A protein and the small-molecule ligand that binds it are described below.
Small molecule (SMILES): CC(=O)N[C@H]1[C@H](O[C@H]2[C@H](O)[C@@H](NC(C)=O)CO[C@@H]2CO[C@@H]2O[C@@H](C)[C@@H](O)[C@@H](O)[C@@H]2O)O[C@H](CO)[C@@H](O)[C@@H]1O

Binding-site contacts:
Ligand atom C5 contacts residue ASN35 of chain 1.C at 3.6 Å.
Ligand atom C2 contacts residue ASN35 of chain 1.C at 2.5 Å.
Ligand atom O5 contacts residue TRP56 of chain 1.C at 4.2 Å.
Ligand atom C5 contacts residue SER58 of chain 1.C at 3.7 Å.
Ligand atom C3 contacts residue ASN35 of chain 1.C at 3.8 Å.
Ligand atom C6 contacts residue ARG36 of chain 1.C at 3.2 Å.
Ligand atom C4 contacts residue SER58 of chain 1.C at 4.3 Å.
Ligand atom C4 contacts residue ARG36 of chain 1.C at 4.4 Å.
Ligand atom C4 contacts residue TRP56 of chain 1.C at 3.0 Å (hydrophobic).
Ligand atom C5 contacts residue THR59 of chain 1.C at 4.3 Å.
Ligand atom O7 contacts residue ASN35 of chain 1.C at 3.6 Å.
Ligand atom O3 contacts residue PHE30 of chain 1.C at 4.2 Å.
Ligand atom O7 contacts residue SER58 of chain 1.C at 4.4 Å.
Ligand atom C6 contacts residue TRP56 of chain 1.C at 3.9 Å (hydrophobic).
Ligand atom C3 contacts residue THR37 of chain 1.C at 3.5 Å.
Ligand atom N2 contacts residue ASN35 of chain 1.C at 2.9 Å (h-bond).
Ligand atom C6 contacts residue ASN35 of chain 1.C at 4.5 Å.
Ligand atom O2 contacts residue ASN35 of chain 1.C at 3.9 Å.
Ligand atom C4 contacts residue THR37 of chain 1.C at 3.6 Å.
Ligand atom O3 contacts residue SER73 of chain 1.C at 3.9 Å.
Ligand atom C7 contacts residue ASN35 of chain 1.C at 3.5 Å.
Ligand atom C1 contacts residue SER58 of chain 1.C at 4.3 Å.
Ligand atom O4 contacts residue TRP56 of chain 1.C at 3.9 Å.
Ligand atom C3 contacts residue TRP56 of chain 1.C at 4.0 Å (hydrophobic).
Ligand atom C2 contacts residue ASN35 of chain 1.C at 3.9 Å.
Ligand atom O4 contacts residue ASN35 of chain 1.C at 3.5 Å (h-bond).
Ligand atom O3 contacts residue ARG36 of chain 1.C at 4.2 Å.
Ligand atom O3 contacts residue THR37 of chain 1.C at 2.3 Å (h-bond).
Ligand atom C4 contacts residue ASN35 of chain 1.C at 4.5 Å.
Ligand atom O6 contacts residue SER58 of chain 1.C at 4.4 Å.
Ligand atom O5 contacts residue SER58 of chain 1.C at 3.3 Å (h-bond).
Ligand atom C3 contacts residue SER58 of chain 1.C at 4.3 Å.
Ligand atom O5 contacts residue ASN35 of chain 1.C at 2.4 Å (h-bond).
Ligand atom C5 contacts residue TRP56 of chain 1.C at 3.2 Å (hydrophobic).
Ligand atom O4 contacts residue THR37 of chain 1.C at 2.6 Å (h-bond).
Ligand atom C6 contacts residue THR59 of chain 1.C at 4.4 Å.
Ligand atom C4 contacts residue ASN35 of chain 1.C at 4.2 Å.
Ligand atom O4 contacts residue ARG36 of chain 1.C at 3.0 Å.
Ligand atom C1 contacts residue ASN35 of chain 1.C at 1.4 Å.
Ligand atom O3 contacts residue ASN35 of chain 1.C at 4.5 Å.

Sequence of chain 1.C:
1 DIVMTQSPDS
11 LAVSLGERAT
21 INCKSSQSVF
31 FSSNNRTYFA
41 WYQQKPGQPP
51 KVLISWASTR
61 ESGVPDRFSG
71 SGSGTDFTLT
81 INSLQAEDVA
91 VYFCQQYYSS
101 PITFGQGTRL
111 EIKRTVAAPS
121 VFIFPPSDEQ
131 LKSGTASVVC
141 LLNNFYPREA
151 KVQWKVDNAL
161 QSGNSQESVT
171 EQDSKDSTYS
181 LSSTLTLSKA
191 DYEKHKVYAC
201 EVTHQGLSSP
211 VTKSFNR